Binding-site contacts:
Ligand atom C8 contacts residue ARG94 of chain 1.A at 2.7 Å.
Ligand atom C2 contacts residue ASN93 of chain 1.A at 3.9 Å.
Ligand atom C1 contacts residue ASN93 of chain 1.A at 2.4 Å.
Ligand atom O7 contacts residue ARG94 of chain 1.A at 3.9 Å.
Ligand atom C5 contacts residue ASN93 of chain 1.A at 3.7 Å.
Ligand atom C7 contacts residue ARG94 of chain 1.A at 3.3 Å.
Ligand atom C6 contacts residue ASN93 of chain 1.A at 4.4 Å.
Ligand atom O6 contacts residue ASN93 of chain 1.A at 3.8 Å.
Ligand atom N2 contacts residue ARG94 of chain 1.A at 3.9 Å.
Ligand atom O5 contacts residue ASN93 of chain 1.A at 2.4 Å (h-bond).

Sequence of chain 1.A:
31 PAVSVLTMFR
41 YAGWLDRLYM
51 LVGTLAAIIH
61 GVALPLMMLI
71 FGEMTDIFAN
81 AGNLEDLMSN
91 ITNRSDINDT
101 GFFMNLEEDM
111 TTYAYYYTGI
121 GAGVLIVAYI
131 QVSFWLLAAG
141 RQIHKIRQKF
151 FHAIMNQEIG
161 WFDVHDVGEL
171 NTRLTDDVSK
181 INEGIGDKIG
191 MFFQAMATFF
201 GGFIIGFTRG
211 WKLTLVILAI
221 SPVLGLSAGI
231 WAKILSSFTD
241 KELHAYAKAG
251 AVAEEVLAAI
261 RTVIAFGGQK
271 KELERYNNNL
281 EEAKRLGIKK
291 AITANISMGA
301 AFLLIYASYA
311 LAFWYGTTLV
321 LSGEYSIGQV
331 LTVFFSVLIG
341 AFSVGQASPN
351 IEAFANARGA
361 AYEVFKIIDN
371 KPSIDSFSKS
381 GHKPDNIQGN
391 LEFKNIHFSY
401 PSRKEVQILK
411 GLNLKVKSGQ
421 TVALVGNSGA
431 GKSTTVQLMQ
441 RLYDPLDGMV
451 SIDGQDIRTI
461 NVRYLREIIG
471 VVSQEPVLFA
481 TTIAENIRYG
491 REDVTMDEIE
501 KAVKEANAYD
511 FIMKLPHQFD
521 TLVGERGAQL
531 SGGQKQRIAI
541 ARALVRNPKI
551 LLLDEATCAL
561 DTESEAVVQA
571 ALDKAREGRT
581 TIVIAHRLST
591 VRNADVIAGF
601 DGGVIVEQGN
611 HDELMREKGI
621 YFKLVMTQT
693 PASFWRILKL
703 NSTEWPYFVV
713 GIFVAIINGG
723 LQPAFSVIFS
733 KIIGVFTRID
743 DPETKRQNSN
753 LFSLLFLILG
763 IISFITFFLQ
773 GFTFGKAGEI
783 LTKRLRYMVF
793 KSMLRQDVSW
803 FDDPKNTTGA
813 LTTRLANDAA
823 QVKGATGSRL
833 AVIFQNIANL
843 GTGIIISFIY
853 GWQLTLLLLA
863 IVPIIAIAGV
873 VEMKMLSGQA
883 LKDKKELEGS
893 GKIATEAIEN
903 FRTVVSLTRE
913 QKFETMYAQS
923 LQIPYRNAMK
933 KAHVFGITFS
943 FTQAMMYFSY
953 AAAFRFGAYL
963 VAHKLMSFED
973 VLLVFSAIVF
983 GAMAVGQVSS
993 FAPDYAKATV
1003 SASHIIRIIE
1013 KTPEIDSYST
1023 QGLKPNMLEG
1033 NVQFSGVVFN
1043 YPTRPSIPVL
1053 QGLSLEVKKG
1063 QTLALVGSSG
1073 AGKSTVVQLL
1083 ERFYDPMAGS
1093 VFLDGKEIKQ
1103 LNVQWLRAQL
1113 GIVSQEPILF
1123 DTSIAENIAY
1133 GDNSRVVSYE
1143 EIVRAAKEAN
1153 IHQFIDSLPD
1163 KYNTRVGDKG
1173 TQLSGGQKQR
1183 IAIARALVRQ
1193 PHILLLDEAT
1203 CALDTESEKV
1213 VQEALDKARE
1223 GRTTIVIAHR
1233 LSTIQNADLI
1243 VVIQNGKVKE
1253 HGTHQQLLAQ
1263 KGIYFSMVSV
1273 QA

A small-molecule ligand and the protein it binds are described below.
Small molecule (SMILES): CC(=O)N[C@@H]1[C@@H](O)[C@H](O)[C@@H](CO)O[C@H]1O